Sequence of chain 2.A:
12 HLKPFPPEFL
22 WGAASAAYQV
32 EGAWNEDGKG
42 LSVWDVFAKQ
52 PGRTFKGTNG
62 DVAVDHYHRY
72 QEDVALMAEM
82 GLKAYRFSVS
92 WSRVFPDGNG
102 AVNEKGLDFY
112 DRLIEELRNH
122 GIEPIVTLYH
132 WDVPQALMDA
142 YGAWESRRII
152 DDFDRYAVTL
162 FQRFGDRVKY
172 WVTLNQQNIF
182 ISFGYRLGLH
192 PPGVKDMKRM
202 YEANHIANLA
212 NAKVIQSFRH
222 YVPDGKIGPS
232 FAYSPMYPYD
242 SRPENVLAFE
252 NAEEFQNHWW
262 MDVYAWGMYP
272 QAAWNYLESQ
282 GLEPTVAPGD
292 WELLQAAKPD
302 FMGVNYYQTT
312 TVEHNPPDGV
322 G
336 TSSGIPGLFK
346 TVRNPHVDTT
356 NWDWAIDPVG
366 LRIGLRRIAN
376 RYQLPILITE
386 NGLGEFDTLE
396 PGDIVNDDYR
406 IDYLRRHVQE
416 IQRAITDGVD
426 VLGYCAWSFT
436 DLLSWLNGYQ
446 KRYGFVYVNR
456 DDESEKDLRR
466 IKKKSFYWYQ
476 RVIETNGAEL

The protein below binds the small molecule below.
Small molecule (SMILES): O=P(O)(O)OC[C@H]1O[C@@H](O)[C@H](O)[C@@H](O)[C@@H]1O

Binding-site contacts:
Ligand atom C4 contacts residue GLN30 of chain 2.A at 3.7 Å.
Ligand atom O3 contacts residue TRP132 of chain 2.A at 4.2 Å.
Ligand atom O1 contacts residue GLU385 of chain 2.A at 4.1 Å.
Ligand atom O3P contacts residue ASN442 of chain 2.A at 3.5 Å (h-bond).
Ligand atom O1 contacts residue GLN177 of chain 2.A at 3.6 Å.
Ligand atom O2 contacts residue GLU385 of chain 2.A at 2.6 Å (salt-bridge).
Ligand atom C3 contacts residue GLU385 of chain 2.A at 3.6 Å.
Ligand atom O6 contacts residue TYR448 of chain 2.A at 4.1 Å.
Ligand atom C1 contacts residue GLU385 of chain 2.A at 3.2 Å.
Ligand atom O4 contacts residue GLN30 of chain 2.A at 3.2 Å (h-bond).
Ligand atom O3 contacts residue TRP440 of chain 2.A at 2.9 Å (h-bond).
Ligand atom C2 contacts residue GLN177 of chain 2.A at 3.7 Å.
Ligand atom C1 contacts residue GLN177 of chain 2.A at 4.3 Å.
Ligand atom C6 contacts residue TYR448 of chain 2.A at 3.4 Å (hydrophobic).
Ligand atom O5 contacts residue GLU385 of chain 2.A at 4.2 Å.
Ligand atom O2 contacts residue GLN177 of chain 2.A at 2.7 Å (h-bond).
Ligand atom C2 contacts residue TRP440 of chain 2.A at 4.3 Å (hydrophobic).
Ligand atom O3 contacts residue GLN30 of chain 2.A at 2.8 Å (h-bond).
Ligand atom C3 contacts residue TRP432 of chain 2.A at 3.6 Å (hydrophobic).
Ligand atom C3 contacts residue GLN30 of chain 2.A at 3.6 Å.
Ligand atom O2P contacts residue LYS446 of chain 2.A at 3.2 Å (salt-bridge).
Ligand atom O2P contacts residue TRP359 of chain 2.A at 3.7 Å.
Ligand atom O4 contacts residue LEU437 of chain 2.A at 4.3 Å.
Ligand atom O1P contacts residue SER439 of chain 2.A at 3.5 Å.
Ligand atom O1P contacts residue TYR448 of chain 2.A at 3.6 Å.
Ligand atom C3 contacts residue TRP440 of chain 2.A at 3.7 Å (hydrophobic).
Ligand atom C2 contacts residue TRP132 of chain 2.A at 4.1 Å (hydrophobic).
Ligand atom C4 contacts residue TRP440 of chain 2.A at 4.0 Å (hydrophobic).
Ligand atom O3 contacts residue TRP432 of chain 2.A at 3.7 Å.
Ligand atom P contacts residue TYR448 of chain 2.A at 4.1 Å.
Ligand atom O1 contacts residue ILE180 of chain 2.A at 3.6 Å.
Ligand atom C4 contacts residue TRP432 of chain 2.A at 3.8 Å (hydrophobic).
Ligand atom C5 contacts residue TRP432 of chain 2.A at 4.0 Å (hydrophobic).
Ligand atom O2P contacts residue TYR448 of chain 2.A at 2.9 Å (h-bond).
Ligand atom O4 contacts residue TRP432 of chain 2.A at 2.9 Å (h-bond).
Ligand atom C1 contacts residue TYR308 of chain 2.A at 4.2 Å (hydrophobic).
Ligand atom C2 contacts residue GLU385 of chain 2.A at 3.4 Å.
Ligand atom C5 contacts residue TYR308 of chain 2.A at 4.0 Å (hydrophobic).
Ligand atom C5 contacts residue GLU385 of chain 2.A at 4.0 Å.
Ligand atom O3 contacts residue HIS131 of chain 2.A at 3.3 Å (h-bond).